Sequence of chain 1.A:
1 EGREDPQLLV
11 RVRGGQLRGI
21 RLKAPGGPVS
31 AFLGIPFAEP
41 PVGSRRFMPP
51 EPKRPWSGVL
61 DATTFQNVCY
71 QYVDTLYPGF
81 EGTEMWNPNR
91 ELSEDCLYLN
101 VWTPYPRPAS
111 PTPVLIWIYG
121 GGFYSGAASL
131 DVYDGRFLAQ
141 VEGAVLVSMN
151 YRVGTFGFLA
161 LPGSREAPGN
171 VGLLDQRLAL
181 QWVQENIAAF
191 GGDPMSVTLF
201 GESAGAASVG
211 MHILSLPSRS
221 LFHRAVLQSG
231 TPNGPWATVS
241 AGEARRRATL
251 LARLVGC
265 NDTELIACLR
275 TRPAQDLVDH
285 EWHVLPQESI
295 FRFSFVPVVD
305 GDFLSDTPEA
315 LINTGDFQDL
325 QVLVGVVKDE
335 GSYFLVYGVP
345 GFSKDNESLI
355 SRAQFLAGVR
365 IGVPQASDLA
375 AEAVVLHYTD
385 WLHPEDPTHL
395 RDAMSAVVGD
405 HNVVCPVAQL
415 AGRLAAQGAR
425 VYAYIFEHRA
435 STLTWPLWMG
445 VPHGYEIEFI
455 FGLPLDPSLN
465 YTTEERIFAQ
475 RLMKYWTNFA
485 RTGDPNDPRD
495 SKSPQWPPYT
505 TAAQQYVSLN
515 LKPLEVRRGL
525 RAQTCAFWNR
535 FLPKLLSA

Binding-site contacts:
Ligand atom C7 contacts residue SER462 of chain 1.A at 4.2 Å.
Ligand atom C4 contacts residue ASN464 of chain 1.A at 4.2 Å.
Ligand atom N2 contacts residue SER462 of chain 1.A at 3.9 Å.
Ligand atom O5 contacts residue ASN464 of chain 1.A at 2.4 Å (h-bond).
Ligand atom C5 contacts residue ASN464 of chain 1.A at 3.7 Å.
Ligand atom C1 contacts residue ASN464 of chain 1.A at 1.4 Å.
Ligand atom C3 contacts residue ASN464 of chain 1.A at 3.7 Å.
Ligand atom C7 contacts residue ASN464 of chain 1.A at 3.1 Å.
Ligand atom O7 contacts residue ASN464 of chain 1.A at 3.2 Å (h-bond).
Ligand atom C8 contacts residue ASN464 of chain 1.A at 4.3 Å.
Ligand atom N2 contacts residue ASN464 of chain 1.A at 2.7 Å (h-bond).
Ligand atom C2 contacts residue ASN464 of chain 1.A at 2.3 Å.
Ligand atom C8 contacts residue SER462 of chain 1.A at 3.8 Å.

A protein and the small-molecule ligand that binds it are described below.
Small molecule (SMILES): CC(=O)N[C@@H]1[C@@H](O)[C@H](O)[C@@H](CO)O[C@H]1O